Binding-site contacts:
Ligand atom O5 contacts residue ASN257 of chain 1.A at 2.3 Å (h-bond).
Ligand atom O7 contacts residue ASP260 of chain 1.A at 4.1 Å.
Ligand atom C5 contacts residue ASN257 of chain 1.A at 3.3 Å.
Ligand atom O4 contacts residue THR259 of chain 1.A at 4.1 Å.
Ligand atom C7 contacts residue THR259 of chain 1.A at 3.2 Å.
Ligand atom C3 contacts residue THR259 of chain 1.A at 3.7 Å.
Ligand atom O6 contacts residue ASN257 of chain 1.A at 4.0 Å.
Ligand atom C4 contacts residue THR259 of chain 1.A at 4.2 Å.
Ligand atom C4 contacts residue ASN257 of chain 1.A at 4.4 Å.
Ligand atom C6 contacts residue LYS378 of chain 1.A at 3.6 Å.
Ligand atom O7 contacts residue ASN257 of chain 1.A at 3.0 Å (h-bond).
Ligand atom N2 contacts residue THR259 of chain 1.A at 3.5 Å (h-bond).
Ligand atom O6 contacts residue HIS367 of chain 1.A at 3.7 Å.
Ligand atom C1 contacts residue THR259 of chain 1.A at 1.6 Å.
Ligand atom C8 contacts residue THR259 of chain 1.A at 3.4 Å.
Ligand atom C2 contacts residue THR259 of chain 1.A at 3.1 Å.
Ligand atom C6 contacts residue HIS367 of chain 1.A at 4.5 Å.
Ligand atom O5 contacts residue THR259 of chain 1.A at 2.4 Å (h-bond).
Ligand atom C7 contacts residue ASP260 of chain 1.A at 3.9 Å.
Ligand atom C8 contacts residue ASP260 of chain 1.A at 4.0 Å.
Ligand atom O5 contacts residue ASP260 of chain 1.A at 4.3 Å.
Ligand atom C1 contacts residue ASN257 of chain 1.A at 1.6 Å.
Ligand atom N2 contacts residue ASP260 of chain 1.A at 4.3 Å.
Ligand atom O6 contacts residue LYS378 of chain 1.A at 2.6 Å (salt-bridge).
Ligand atom C3 contacts residue ASN257 of chain 1.A at 4.2 Å.
Ligand atom C7 contacts residue ASN257 of chain 1.A at 3.7 Å.
Ligand atom C2 contacts residue ASN257 of chain 1.A at 3.1 Å.
Ligand atom C5 contacts residue THR259 of chain 1.A at 3.8 Å.
Ligand atom O7 contacts residue THR259 of chain 1.A at 3.0 Å (h-bond).
Ligand atom N2 contacts residue ASN257 of chain 1.A at 3.6 Å (h-bond).
Ligand atom C6 contacts residue ASN257 of chain 1.A at 3.2 Å.

Sequence of chain 1.A:
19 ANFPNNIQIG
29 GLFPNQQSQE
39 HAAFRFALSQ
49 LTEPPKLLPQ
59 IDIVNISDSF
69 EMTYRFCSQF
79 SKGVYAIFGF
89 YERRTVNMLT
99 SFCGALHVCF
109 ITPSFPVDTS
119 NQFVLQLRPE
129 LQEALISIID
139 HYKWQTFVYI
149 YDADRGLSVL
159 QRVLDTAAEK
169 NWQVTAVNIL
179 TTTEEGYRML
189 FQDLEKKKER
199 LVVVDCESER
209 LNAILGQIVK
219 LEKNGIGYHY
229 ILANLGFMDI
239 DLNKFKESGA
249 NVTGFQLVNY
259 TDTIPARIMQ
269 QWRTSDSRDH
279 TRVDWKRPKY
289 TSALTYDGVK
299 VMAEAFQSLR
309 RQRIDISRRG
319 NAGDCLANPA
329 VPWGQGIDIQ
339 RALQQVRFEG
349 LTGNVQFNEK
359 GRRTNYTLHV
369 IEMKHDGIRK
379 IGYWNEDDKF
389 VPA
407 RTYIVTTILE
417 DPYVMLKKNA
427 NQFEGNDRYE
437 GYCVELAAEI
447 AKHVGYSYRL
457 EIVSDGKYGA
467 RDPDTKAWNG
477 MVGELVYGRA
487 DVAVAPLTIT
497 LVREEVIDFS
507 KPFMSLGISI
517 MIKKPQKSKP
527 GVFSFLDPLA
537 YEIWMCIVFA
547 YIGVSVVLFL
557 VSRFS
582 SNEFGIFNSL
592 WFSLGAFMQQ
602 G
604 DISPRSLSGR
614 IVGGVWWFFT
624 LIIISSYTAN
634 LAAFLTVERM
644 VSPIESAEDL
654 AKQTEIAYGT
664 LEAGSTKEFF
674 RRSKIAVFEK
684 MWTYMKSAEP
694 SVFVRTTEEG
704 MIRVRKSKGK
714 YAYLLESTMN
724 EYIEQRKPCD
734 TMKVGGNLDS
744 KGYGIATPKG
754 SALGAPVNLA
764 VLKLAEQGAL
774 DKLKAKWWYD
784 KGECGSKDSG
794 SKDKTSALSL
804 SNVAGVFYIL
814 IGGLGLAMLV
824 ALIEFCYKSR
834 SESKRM

The small molecule below binds the protein below.
Small molecule (SMILES): CC(=O)N[C@H]1[C@H](O[C@H]2[C@H](O)[C@@H](NC(C)=O)CO[C@@H]2CO)O[C@H](CO)[C@@H](O)[C@@H]1O